This protein binds this small molecule.
Small molecule (SMILES): CC(C)[C@@H]1NC(=O)[C@@H](NC(=O)[C@H](Cc2ccc(O)cc2)NC(=O)[C@@H]2CCCN2C(=O)[C@H](C)N)CSSC[C@@H](C(N)=O)NC(=O)[C@H](CO)NC(=O)[C@H](CC2=CN=C3C=CC=CC23)NC(=O)[C@H](CO)NC(=O)CCNC(=O)[C@H](CCCN=C(N)N)NC(=O)[C@H](Cc2ccc(O)cc2)NC1=O

Binding-site contacts:
Ligand atom N contacts residue ARG137 of chain 1.A at 3.5 Å (salt-bridge).
Ligand atom OG contacts residue ARG137 of chain 1.A at 2.5 Å (salt-bridge).
Ligand atom CB contacts residue ALA168 of chain 1.A at 3.7 Å (hydrophobic).
Ligand atom CE2 contacts residue PRO87 of chain 1.A at 3.2 Å (hydrophobic).
Ligand atom CD1 contacts residue MET51 of chain 1.A at 3.5 Å (hydrophobic).
Ligand atom CE1 contacts residue MET51 of chain 1.A at 3.6 Å (hydrophobic).
Ligand atom CH2 contacts residue CYS166 of chain 1.A at 3.4 Å (hydrophobic).
Ligand atom CH2 contacts residue ALA168 of chain 1.A at 3.7 Å (hydrophobic).
Ligand atom CB contacts residue GLN46 of chain 1.A at 3.6 Å.
Ligand atom N contacts residue CYS48 of chain 1.A at 3.0 Å (h-bond).
Ligand atom O contacts residue GLN46 of chain 1.A at 2.7 Å (h-bond).
Ligand atom CD2 contacts residue MET51 of chain 1.A at 3.5 Å (hydrophobic).
Ligand atom CB contacts residue ARG137 of chain 1.A at 3.6 Å.
Ligand atom CE2 contacts residue ARG81 of chain 1.A at 3.6 Å.
Ligand atom O contacts residue CYS48 of chain 1.A at 3.6 Å.
Ligand atom CZ3 contacts residue CYS166 of chain 1.A at 3.7 Å (hydrophobic).
Ligand atom OH contacts residue PRO87 of chain 1.A at 2.9 Å (h-bond).
Ligand atom CD1 contacts residue ARG81 of chain 1.A at 3.5 Å.
Ligand atom CG contacts residue MET51 of chain 1.A at 3.5 Å (hydrophobic).
Ligand atom CZ2 contacts residue CYS166 of chain 1.A at 3.4 Å (hydrophobic).
Ligand atom CD2 contacts residue ARG81 of chain 1.A at 3.4 Å.
Ligand atom NE1 contacts residue ARG81 of chain 1.A at 3.7 Å.
Ligand atom C contacts residue GLN46 of chain 1.A at 3.6 Å.
Ligand atom CE2 contacts residue THR79 of chain 1.A at 3.7 Å.
Ligand atom CE2 contacts residue MET51 of chain 1.A at 3.5 Å (hydrophobic).
Ligand atom CZ2 contacts residue ALA168 of chain 1.A at 3.8 Å (hydrophobic).
Ligand atom SG contacts residue LEU86 of chain 1.A at 3.3 Å.
Ligand atom OH contacts residue MET139 of chain 1.A at 3.4 Å.
Ligand atom C contacts residue GLN46 of chain 1.A at 3.7 Å.
Ligand atom O contacts residue ILE34 of chain 1.A at 3.7 Å.
Ligand atom CZ contacts residue PRO87 of chain 1.A at 3.4 Å (hydrophobic).
Ligand atom CZ contacts residue MET51 of chain 1.A at 3.6 Å (hydrophobic).
Ligand atom CZ2 contacts residue THR79 of chain 1.A at 3.2 Å.
Ligand atom CD2 contacts residue THR79 of chain 1.A at 3.7 Å.
Ligand atom CG contacts residue ARG81 of chain 1.A at 3.5 Å.
Ligand atom N contacts residue GLN46 of chain 1.A at 2.8 Å (h-bond).
Ligand atom NE1 contacts residue THR79 of chain 1.A at 3.0 Å (h-bond).
Ligand atom CA contacts residue CYS48 of chain 1.A at 3.5 Å (hydrophobic).
Ligand atom CA contacts residue GLN46 of chain 1.A at 3.6 Å.
Ligand atom C contacts residue ARG137 of chain 1.A at 3.7 Å.

Sequence of chain 1.A:
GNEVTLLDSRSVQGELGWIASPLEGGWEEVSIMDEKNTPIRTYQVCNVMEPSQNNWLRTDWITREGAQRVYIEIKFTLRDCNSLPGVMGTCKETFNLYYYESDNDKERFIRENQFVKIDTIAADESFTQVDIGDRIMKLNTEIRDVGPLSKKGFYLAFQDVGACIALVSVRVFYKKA